Binding-site contacts:
Ligand atom O5 contacts residue THR204 of chain 1.A at 3.5 Å (h-bond).
Ligand atom O7 contacts residue ALA212 of chain 1.A at 4.0 Å.
Ligand atom C7 contacts residue ASN202 of chain 1.A at 3.6 Å.
Ligand atom O5 contacts residue ASN202 of chain 1.A at 2.3 Å (h-bond).
Ligand atom C1 contacts residue SER214 of chain 1.A at 4.0 Å.
Ligand atom C6 contacts residue THR204 of chain 1.A at 3.5 Å.
Ligand atom C5 contacts residue THR204 of chain 1.A at 3.6 Å.
Ligand atom O7 contacts residue ASN202 of chain 1.A at 4.0 Å.
Ligand atom O7 contacts residue SER214 of chain 1.A at 4.3 Å.
Ligand atom O5 contacts residue SER214 of chain 1.A at 3.7 Å.
Ligand atom O4 contacts residue PRO156 of chain 1.A at 3.3 Å.
Ligand atom C4 contacts residue PRO156 of chain 1.A at 4.1 Å (hydrophobic).
Ligand atom C5 contacts residue SER214 of chain 1.A at 3.4 Å.
Ligand atom C4 contacts residue ASN202 of chain 1.A at 4.2 Å.
Ligand atom C1 contacts residue ASN202 of chain 1.A at 1.4 Å.
Ligand atom C6 contacts residue SER214 of chain 1.A at 4.0 Å.
Ligand atom C8 contacts residue ALA212 of chain 1.A at 4.0 Å (hydrophobic).
Ligand atom O2 contacts residue MET206 of chain 1.A at 3.9 Å.
Ligand atom C4 contacts residue SER214 of chain 1.A at 4.5 Å.
Ligand atom O3 contacts residue GLY155 of chain 1.A at 3.9 Å.
Ligand atom C5 contacts residue ASN202 of chain 1.A at 3.6 Å.
Ligand atom O3 contacts residue TYR153 of chain 1.A at 4.1 Å.
Ligand atom C8 contacts residue VAL216 of chain 1.A at 4.1 Å (hydrophobic).
Ligand atom O4 contacts residue GLY155 of chain 1.A at 3.4 Å (h-bond).
Ligand atom C2 contacts residue ASN202 of chain 1.A at 2.4 Å.
Ligand atom O3 contacts residue PRO156 of chain 1.A at 3.9 Å.
Ligand atom C8 contacts residue MET206 of chain 1.A at 3.6 Å (hydrophobic).
Ligand atom C2 contacts residue GLY155 of chain 1.A at 4.5 Å.
Ligand atom C3 contacts residue ASN202 of chain 1.A at 3.7 Å.
Ligand atom C7 contacts residue ALA212 of chain 1.A at 4.5 Å (hydrophobic).
Ligand atom N2 contacts residue ASN202 of chain 1.A at 2.8 Å (h-bond).
Ligand atom C1 contacts residue THR204 of chain 1.A at 4.3 Å.

Sequence of chain 1.A:
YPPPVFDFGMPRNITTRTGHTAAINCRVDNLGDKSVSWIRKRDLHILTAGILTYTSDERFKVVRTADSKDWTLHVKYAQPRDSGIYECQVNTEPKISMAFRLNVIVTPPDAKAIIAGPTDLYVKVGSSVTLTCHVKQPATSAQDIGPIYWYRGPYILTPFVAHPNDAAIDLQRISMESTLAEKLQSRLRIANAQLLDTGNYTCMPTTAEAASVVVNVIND

This small molecule binds to this protein.
Small molecule (SMILES): CC(=O)N[C@H]1[C@H](O[C@H]2[C@H](O)[C@@H](NC(C)=O)CO[C@@H]2CO[C@@H]2O[C@@H](C)[C@@H](O)[C@@H](O)[C@@H]2O)O[C@H](CO)[C@@H](O[C@@H]2O[C@H](CO)[C@@H](O)[C@H](O[C@H]3O[C@H](CO)[C@@H](O)[C@H](O)[C@@H]3O)[C@@H]2O)[C@@H]1O